Binding-site contacts:
Ligand atom C6 contacts residue ILE258 of chain 1.B at 4.0 Å (hydrophobic).
Ligand atom C7 contacts residue GLN291 of chain 1.B at 4.0 Å.
Ligand atom C5 contacts residue PHE294 of chain 1.B at 3.8 Å (hydrophobic).
Ligand atom C15 contacts residue ILE258 of chain 1.B at 3.9 Å (hydrophobic).
Ligand atom O3 contacts residue GLN291 of chain 1.B at 3.0 Å (h-bond).
Ligand atom C4 contacts residue ILE258 of chain 1.B at 4.0 Å (hydrophobic).
Ligand atom C6 contacts residue PHE294 of chain 1.B at 3.6 Å (hydrophobic).
Ligand atom C13 contacts residue MET279 of chain 1.B at 3.4 Å (hydrophobic).
Ligand atom C10 contacts residue TYR81 of chain 1.B at 3.3 Å (hydrophobic).
Ligand atom C8 contacts residue GLN291 of chain 1.B at 4.1 Å.
Ligand atom C7 contacts residue PHE294 of chain 1.B at 3.5 Å (hydrophobic).
Ligand atom C12 contacts residue GLN291 of chain 1.B at 4.0 Å.
Ligand atom C8 contacts residue ILE258 of chain 1.B at 3.9 Å (hydrophobic).
Ligand atom C16 contacts residue THR255 of chain 1.B at 3.7 Å.
Ligand atom C14 contacts residue GLN291 of chain 1.B at 3.9 Å.
Ligand atom C16 contacts residue GLN291 of chain 1.B at 3.7 Å.
Ligand atom C12 contacts residue PHE294 of chain 1.B at 3.6 Å (hydrophobic).
Ligand atom C9 contacts residue ASN243 of chain 1.B at 3.5 Å.
Ligand atom C16 contacts residue ASN243 of chain 1.B at 3.9 Å.
Ligand atom O3 contacts residue PHE294 of chain 1.B at 3.8 Å.
Ligand atom C15 contacts residue GLN291 of chain 1.B at 4.0 Å.
Ligand atom N1 contacts residue HIS82 of chain 1.B at 3.9 Å.
Ligand atom C9 contacts residue PHE294 of chain 1.B at 4.1 Å (hydrophobic).
Ligand atom C14 contacts residue MET259 of chain 1.B at 3.9 Å (hydrophobic).
Ligand atom C4 contacts residue HIS82 of chain 1.B at 3.8 Å.
Ligand atom C15 contacts residue MET259 of chain 1.B at 4.1 Å (hydrophobic).
Ligand atom C16 contacts residue TYR251 of chain 1.B at 3.7 Å (hydrophobic).
Ligand atom C8 contacts residue PHE294 of chain 1.B at 3.6 Å (hydrophobic).
Ligand atom C9 contacts residue TYR81 of chain 1.B at 3.7 Å (hydrophobic).
Ligand atom O2 contacts residue ILE258 of chain 1.B at 3.5 Å.
Ligand atom C13 contacts residue SER290 of chain 1.B at 3.9 Å.
Ligand atom C7 contacts residue ILE258 of chain 1.B at 3.8 Å (hydrophobic).
Ligand atom C14 contacts residue MET279 of chain 1.B at 3.6 Å (hydrophobic).
Ligand atom O2 contacts residue GLN291 of chain 1.B at 3.1 Å (h-bond).
Ligand atom C10 contacts residue ASN243 of chain 1.B at 3.9 Å.
Ligand atom C11 contacts residue GLN291 of chain 1.B at 3.9 Å.
Ligand atom O3 contacts residue ILE258 of chain 1.B at 3.9 Å.
Ligand atom C13 contacts residue GLN291 of chain 1.B at 4.0 Å.
Ligand atom C15 contacts residue PHE262 of chain 1.B at 3.6 Å (hydrophobic).
Ligand atom C4 contacts residue TYR81 of chain 1.B at 4.0 Å (hydrophobic).

Sequence of chain 1.B:
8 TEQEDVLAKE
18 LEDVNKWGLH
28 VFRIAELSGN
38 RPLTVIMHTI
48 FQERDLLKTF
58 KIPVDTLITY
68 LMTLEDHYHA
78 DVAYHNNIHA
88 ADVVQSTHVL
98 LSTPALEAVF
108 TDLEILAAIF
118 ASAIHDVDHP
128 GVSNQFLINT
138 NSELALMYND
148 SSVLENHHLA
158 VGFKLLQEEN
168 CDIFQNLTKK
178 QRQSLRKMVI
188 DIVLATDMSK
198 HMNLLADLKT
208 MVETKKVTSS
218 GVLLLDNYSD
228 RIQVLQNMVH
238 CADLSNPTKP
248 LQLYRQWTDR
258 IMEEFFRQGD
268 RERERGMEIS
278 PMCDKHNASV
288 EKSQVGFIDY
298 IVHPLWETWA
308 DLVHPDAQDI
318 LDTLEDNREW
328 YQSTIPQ

A protein and the small-molecule ligand that binds it are described below.
Small molecule (SMILES): COc1ccc([C@@H]2CNC(=O)C2)cc1OC1CCCC1